Sequence of chain 1.H:
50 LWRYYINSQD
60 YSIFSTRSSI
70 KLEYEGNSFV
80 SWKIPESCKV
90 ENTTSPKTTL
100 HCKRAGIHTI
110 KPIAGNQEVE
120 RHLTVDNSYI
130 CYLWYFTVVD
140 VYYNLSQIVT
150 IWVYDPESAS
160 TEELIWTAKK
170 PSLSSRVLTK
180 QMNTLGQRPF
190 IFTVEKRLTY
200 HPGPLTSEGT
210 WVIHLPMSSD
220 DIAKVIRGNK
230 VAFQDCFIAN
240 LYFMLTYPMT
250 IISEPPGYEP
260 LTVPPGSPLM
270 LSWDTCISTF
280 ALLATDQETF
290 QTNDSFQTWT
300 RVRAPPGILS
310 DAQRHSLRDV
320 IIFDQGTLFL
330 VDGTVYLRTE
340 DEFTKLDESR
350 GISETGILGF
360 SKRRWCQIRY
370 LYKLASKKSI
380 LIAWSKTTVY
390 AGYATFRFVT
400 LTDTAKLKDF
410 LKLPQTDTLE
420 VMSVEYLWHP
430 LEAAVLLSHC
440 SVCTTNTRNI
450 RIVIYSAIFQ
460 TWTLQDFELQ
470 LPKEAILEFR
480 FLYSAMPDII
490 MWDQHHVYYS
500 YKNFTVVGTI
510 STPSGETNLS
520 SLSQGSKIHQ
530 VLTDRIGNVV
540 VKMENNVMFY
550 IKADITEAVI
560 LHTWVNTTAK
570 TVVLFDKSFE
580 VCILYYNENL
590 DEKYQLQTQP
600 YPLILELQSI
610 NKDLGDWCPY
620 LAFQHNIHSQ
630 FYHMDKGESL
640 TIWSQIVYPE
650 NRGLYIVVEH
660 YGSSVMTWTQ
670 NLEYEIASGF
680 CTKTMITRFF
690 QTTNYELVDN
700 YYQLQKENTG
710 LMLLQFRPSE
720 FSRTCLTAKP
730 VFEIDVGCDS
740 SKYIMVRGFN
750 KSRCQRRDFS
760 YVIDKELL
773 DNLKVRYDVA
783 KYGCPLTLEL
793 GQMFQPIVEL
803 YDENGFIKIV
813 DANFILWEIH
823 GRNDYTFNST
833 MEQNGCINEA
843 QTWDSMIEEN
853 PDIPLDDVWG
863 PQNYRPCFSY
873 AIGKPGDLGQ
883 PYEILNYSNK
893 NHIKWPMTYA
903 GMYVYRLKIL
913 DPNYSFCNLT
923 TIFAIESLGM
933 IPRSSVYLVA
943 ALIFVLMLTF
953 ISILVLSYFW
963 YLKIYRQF

Sequence of chain 1.G:
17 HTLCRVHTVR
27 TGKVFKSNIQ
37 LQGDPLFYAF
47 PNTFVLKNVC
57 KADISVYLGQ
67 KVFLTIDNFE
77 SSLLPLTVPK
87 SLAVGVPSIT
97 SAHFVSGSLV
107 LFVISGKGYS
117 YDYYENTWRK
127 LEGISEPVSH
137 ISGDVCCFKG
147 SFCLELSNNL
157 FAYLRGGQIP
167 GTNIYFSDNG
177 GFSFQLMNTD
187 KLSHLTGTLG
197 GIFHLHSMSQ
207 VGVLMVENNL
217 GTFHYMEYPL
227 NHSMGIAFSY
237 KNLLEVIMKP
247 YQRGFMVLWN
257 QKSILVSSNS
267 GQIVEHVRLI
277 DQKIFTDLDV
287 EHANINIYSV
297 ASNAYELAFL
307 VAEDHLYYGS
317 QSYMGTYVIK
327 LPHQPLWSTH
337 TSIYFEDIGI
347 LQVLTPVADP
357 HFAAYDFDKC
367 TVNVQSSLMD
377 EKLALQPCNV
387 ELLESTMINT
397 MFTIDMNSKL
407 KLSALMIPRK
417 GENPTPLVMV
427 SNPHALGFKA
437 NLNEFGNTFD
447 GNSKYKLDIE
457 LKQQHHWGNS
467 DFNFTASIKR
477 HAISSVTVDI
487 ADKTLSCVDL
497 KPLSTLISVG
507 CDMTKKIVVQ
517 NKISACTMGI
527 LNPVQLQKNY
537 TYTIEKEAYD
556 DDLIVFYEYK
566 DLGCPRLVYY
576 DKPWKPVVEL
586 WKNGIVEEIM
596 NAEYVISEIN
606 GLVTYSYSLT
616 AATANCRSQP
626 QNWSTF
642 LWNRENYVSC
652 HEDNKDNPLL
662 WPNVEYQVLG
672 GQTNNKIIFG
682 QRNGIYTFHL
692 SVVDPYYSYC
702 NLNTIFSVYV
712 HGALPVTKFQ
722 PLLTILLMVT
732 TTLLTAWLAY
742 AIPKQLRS

Binding-site contacts:
Ligand atom C3 contacts residue ASN502 of chain 1.H at 3.7 Å.
Ligand atom C7 contacts residue MET485 of chain 1.H at 3.5 Å (hydrophobic).
Ligand atom O3 contacts residue TYR119 of chain 1.G at 3.3 Å (h-bond).
Ligand atom O6 contacts residue ASP465 of chain 1.H at 2.9 Å (salt-bridge).
Ligand atom O7 contacts residue MET485 of chain 1.H at 3.6 Å.
Ligand atom C3 contacts residue TYR119 of chain 1.G at 4.2 Å (hydrophobic).
Ligand atom O5 contacts residue ASN502 of chain 1.H at 1.7 Å (h-bond).
Ligand atom C8 contacts residue LEU463 of chain 1.H at 3.1 Å (hydrophobic).
Ligand atom C8 contacts residue MET485 of chain 1.H at 3.2 Å (hydrophobic).
Ligand atom O6 contacts residue ASN502 of chain 1.H at 3.7 Å.
Ligand atom N2 contacts residue MET485 of chain 1.H at 4.3 Å.
Ligand atom C7 contacts residue HIS659 of chain 1.H at 4.3 Å.
Ligand atom C4 contacts residue ASN502 of chain 1.H at 3.9 Å.
Ligand atom O2 contacts residue ILE72 of chain 1.G at 4.2 Å.
Ligand atom N2 contacts residue ASN502 of chain 1.H at 3.4 Å (h-bond).
Ligand atom O7 contacts residue LEU463 of chain 1.H at 4.3 Å.
Ligand atom C2 contacts residue ASN502 of chain 1.H at 2.6 Å.
Ligand atom C8 contacts residue HIS659 of chain 1.H at 2.9 Å.
Ligand atom C7 contacts residue ASN502 of chain 1.H at 3.9 Å.
Ligand atom C8 contacts residue GLN464 of chain 1.H at 4.1 Å.
Ligand atom C6 contacts residue ASP465 of chain 1.H at 3.7 Å.
Ligand atom C3 contacts residue TYR120 of chain 1.G at 4.1 Å (hydrophobic).
Ligand atom C2 contacts residue ILE72 of chain 1.G at 4.2 Å (hydrophobic).
Ligand atom C1 contacts residue ASN502 of chain 1.H at 1.3 Å.
Ligand atom O4 contacts residue ASN122 of chain 1.G at 4.3 Å.
Ligand atom O7 contacts residue ASN502 of chain 1.H at 3.9 Å.
Ligand atom C7 contacts residue LEU463 of chain 1.H at 4.2 Å (hydrophobic).
Ligand atom C5 contacts residue ASN502 of chain 1.H at 3.0 Å.
Ligand atom C6 contacts residue ASN502 of chain 1.H at 4.0 Å.
Ligand atom O3 contacts residue TYR120 of chain 1.G at 4.2 Å.

A protein and the small-molecule ligand that binds it are described below.
Small molecule (SMILES): CC(=O)N[C@H]1[C@H](O[C@H]2[C@H](O)[C@@H](NC(C)=O)CO[C@@H]2CO)O[C@H](CO)[C@@H](O[C@@H]2O[C@H](CO[C@@H]3O[C@H](CO)[C@@H](O)[C@H](O)[C@@H]3O)[C@@H](O)[C@H](O[C@@H]3O[C@H](CO)[C@@H](O)[C@H](O)[C@@H]3O)[C@@H]2O)[C@@H]1O